Binding-site contacts:
Ligand atom O5 contacts residue ASN395 of chain 2.A at 2.3 Å (h-bond).
Ligand atom C3 contacts residue ASN395 of chain 2.A at 3.7 Å.
Ligand atom N2 contacts residue ASN395 of chain 2.A at 2.9 Å (h-bond).
Ligand atom C5 contacts residue GLN400 of chain 2.A at 3.6 Å.
Ligand atom O7 contacts residue ASN395 of chain 2.A at 3.2 Å (h-bond).
Ligand atom C8 contacts residue GLU391 of chain 2.A at 4.2 Å.
Ligand atom C8 contacts residue THR392 of chain 2.A at 4.5 Å.
Ligand atom C5 contacts residue ASN395 of chain 2.A at 3.5 Å.
Ligand atom C1 contacts residue GLN400 of chain 2.A at 4.0 Å.
Ligand atom C6 contacts residue GLN400 of chain 2.A at 3.8 Å.
Ligand atom C2 contacts residue ASN395 of chain 2.A at 2.4 Å.
Ligand atom C1 contacts residue ASN395 of chain 2.A at 1.3 Å.
Ligand atom C7 contacts residue ASN395 of chain 2.A at 3.3 Å.
Ligand atom C4 contacts residue ASN395 of chain 2.A at 4.1 Å.
Ligand atom O5 contacts residue GLN400 of chain 2.A at 3.6 Å.

A small-molecule ligand and the protein it binds are described below.
Small molecule (SMILES): CC(=O)N[C@@H]1[C@@H](O)[C@H](O)[C@@H](CO)O[C@H]1O

Sequence of chain 2.A:
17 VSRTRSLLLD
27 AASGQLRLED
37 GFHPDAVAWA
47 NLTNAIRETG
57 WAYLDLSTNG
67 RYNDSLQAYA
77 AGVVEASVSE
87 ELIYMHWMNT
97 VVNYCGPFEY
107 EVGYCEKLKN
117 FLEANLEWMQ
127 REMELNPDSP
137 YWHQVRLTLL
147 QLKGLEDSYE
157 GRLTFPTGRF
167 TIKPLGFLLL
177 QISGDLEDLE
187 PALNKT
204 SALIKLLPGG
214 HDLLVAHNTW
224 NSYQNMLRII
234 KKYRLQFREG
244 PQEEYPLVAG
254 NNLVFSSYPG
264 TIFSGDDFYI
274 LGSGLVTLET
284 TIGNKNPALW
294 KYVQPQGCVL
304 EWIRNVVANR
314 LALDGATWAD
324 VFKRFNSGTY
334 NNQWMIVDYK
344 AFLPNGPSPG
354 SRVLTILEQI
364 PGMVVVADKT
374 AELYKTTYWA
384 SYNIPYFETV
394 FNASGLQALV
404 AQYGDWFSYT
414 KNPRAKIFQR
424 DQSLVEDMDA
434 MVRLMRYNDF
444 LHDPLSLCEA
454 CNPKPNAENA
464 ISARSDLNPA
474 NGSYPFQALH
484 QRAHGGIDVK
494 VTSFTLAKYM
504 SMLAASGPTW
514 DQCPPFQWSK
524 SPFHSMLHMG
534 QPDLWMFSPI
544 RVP